Sequence of chain 1.C:
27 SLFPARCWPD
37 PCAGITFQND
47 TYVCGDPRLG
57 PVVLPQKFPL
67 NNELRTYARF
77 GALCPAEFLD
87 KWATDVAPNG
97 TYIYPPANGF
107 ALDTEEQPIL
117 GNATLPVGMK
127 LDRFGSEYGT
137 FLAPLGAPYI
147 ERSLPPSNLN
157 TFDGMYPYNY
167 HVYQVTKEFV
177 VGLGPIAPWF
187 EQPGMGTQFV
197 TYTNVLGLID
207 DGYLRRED

Binding-site contacts:
Ligand atom O6 contacts residue TYR198 of chain 1.C at 4.0 Å.
Ligand atom C5 contacts residue ASN118 of chain 1.C at 3.7 Å.
Ligand atom C1 contacts residue ASN118 of chain 1.C at 1.4 Å.
Ligand atom C5 contacts residue TYR198 of chain 1.C at 3.8 Å (hydrophobic).
Ligand atom C7 contacts residue ASN118 of chain 1.C at 3.6 Å.
Ligand atom C3 contacts residue ASN118 of chain 1.C at 3.9 Å.
Ligand atom C8 contacts residue ASN118 of chain 1.C at 3.6 Å.
Ligand atom C6 contacts residue TYR198 of chain 1.C at 4.1 Å (hydrophobic).
Ligand atom C4 contacts residue ASN118 of chain 1.C at 4.3 Å.
Ligand atom C1 contacts residue TYR198 of chain 1.C at 3.5 Å (hydrophobic).
Ligand atom C2 contacts residue ASN118 of chain 1.C at 2.5 Å.
Ligand atom O5 contacts residue TYR198 of chain 1.C at 3.7 Å.
Ligand atom O5 contacts residue ASN118 of chain 1.C at 2.4 Å (h-bond).
Ligand atom C8 contacts residue TYR198 of chain 1.C at 3.9 Å (hydrophobic).
Ligand atom N2 contacts residue ASN118 of chain 1.C at 3.0 Å (h-bond).

The protein below binds the small molecule below.
Small molecule (SMILES): CC(=O)N[C@@H]1[C@@H](O)[C@H](O)[C@@H](CO)O[C@H]1O